Sequence of chain 1.C:
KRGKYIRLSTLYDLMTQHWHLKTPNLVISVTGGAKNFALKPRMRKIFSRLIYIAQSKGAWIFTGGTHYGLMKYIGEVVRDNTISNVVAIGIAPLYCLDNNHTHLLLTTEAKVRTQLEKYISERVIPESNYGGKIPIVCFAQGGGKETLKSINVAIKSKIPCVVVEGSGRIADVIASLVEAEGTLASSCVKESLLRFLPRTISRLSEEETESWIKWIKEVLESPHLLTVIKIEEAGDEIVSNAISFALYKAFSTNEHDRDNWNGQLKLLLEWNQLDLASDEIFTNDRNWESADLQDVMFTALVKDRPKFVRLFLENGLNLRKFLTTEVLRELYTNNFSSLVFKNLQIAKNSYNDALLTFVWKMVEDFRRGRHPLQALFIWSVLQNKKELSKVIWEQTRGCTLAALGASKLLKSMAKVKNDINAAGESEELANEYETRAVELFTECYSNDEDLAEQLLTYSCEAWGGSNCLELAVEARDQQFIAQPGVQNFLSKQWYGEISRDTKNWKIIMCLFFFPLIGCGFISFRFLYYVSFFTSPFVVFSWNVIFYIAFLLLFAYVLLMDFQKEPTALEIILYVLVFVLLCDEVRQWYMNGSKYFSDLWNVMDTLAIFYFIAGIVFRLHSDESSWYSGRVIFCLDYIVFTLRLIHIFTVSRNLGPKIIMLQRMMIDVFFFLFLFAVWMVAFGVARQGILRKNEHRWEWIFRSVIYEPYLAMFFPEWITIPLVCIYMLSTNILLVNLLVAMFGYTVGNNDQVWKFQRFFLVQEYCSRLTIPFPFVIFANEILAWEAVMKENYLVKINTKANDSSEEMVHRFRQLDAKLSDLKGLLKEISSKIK

Binding-site contacts:
Ligand atom C28 contacts residue PHE733 of chain 1.C at 3.6 Å (hydrophobic).
Ligand atom C23 contacts residue ASP797 of chain 1.C at 3.9 Å.
Ligand atom C20 contacts residue ASP797 of chain 1.C at 3.8 Å.
Ligand atom N13 contacts residue ARG836 of chain 1.C at 3.9 Å.
Ligand atom S09 contacts residue ASN794 of chain 1.C at 3.9 Å.
Ligand atom C04 contacts residue ARG1002 of chain 1.C at 4.0 Å.
Ligand atom C10 contacts residue ILE840 of chain 1.C at 3.8 Å (hydrophobic).
Ligand atom C23 contacts residue GLU777 of chain 1.C at 3.4 Å.
Ligand atom C21 contacts residue ASP797 of chain 1.C at 3.9 Å.
Ligand atom C27 contacts residue PHE733 of chain 1.C at 3.6 Å (hydrophobic).
Ligand atom C26 contacts residue ILE840 of chain 1.C at 4.0 Å (hydrophobic).
Ligand atom C17 contacts residue TYR740 of chain 1.C at 4.1 Å (hydrophobic).
Ligand atom C19 contacts residue LEU773 of chain 1.C at 4.0 Å (hydrophobic).
Ligand atom C26 contacts residue VAL737 of chain 1.C at 3.7 Å (hydrophobic).
Ligand atom C15 contacts residue ILE840 of chain 1.C at 3.6 Å (hydrophobic).
Ligand atom S09 contacts residue ARG836 of chain 1.C at 3.9 Å.
Ligand atom C21 contacts residue PHE833 of chain 1.C at 3.6 Å (hydrophobic).
Ligand atom C25 contacts residue ILE840 of chain 1.C at 3.6 Å (hydrophobic).
Ligand atom C27 contacts residue VAL737 of chain 1.C at 3.9 Å (hydrophobic).
Ligand atom C19 contacts residue TYR740 of chain 1.C at 3.5 Å (hydrophobic).
Ligand atom C06 contacts residue ARG1002 of chain 1.C at 3.5 Å.
Ligand atom C22 contacts residue ASP797 of chain 1.C at 3.6 Å.
Ligand atom C12 contacts residue ILE840 of chain 1.C at 3.7 Å (hydrophobic).
Ligand atom O16 contacts residue ILE840 of chain 1.C at 3.9 Å.
Ligand atom C05 contacts residue ARG1002 of chain 1.C at 4.1 Å.
Ligand atom C26 contacts residue ASN736 of chain 1.C at 3.6 Å.
Ligand atom C19 contacts residue ARG836 of chain 1.C at 4.1 Å.
Ligand atom O01 contacts residue ARG1002 of chain 1.C at 3.9 Å.
Ligand atom C14 contacts residue ILE840 of chain 1.C at 4.2 Å (hydrophobic).
Ligand atom C21 contacts residue TYR740 of chain 1.C at 3.6 Å (hydrophobic).
Ligand atom C10 contacts residue ARG836 of chain 1.C at 3.5 Å.
Ligand atom C05 contacts residue ARG836 of chain 1.C at 4.1 Å.
Ligand atom C04 contacts residue ARG836 of chain 1.C at 3.4 Å.
Ligand atom C23 contacts residue LEU773 of chain 1.C at 4.1 Å (hydrophobic).
Ligand atom N03 contacts residue ARG836 of chain 1.C at 3.8 Å.
Ligand atom C24 contacts residue GLU777 of chain 1.C at 4.1 Å.
Ligand atom C27 contacts residue ASN736 of chain 1.C at 3.7 Å.
Ligand atom C11 contacts residue PHE733 of chain 1.C at 3.9 Å (hydrophobic).
Ligand atom C21 contacts residue ARG836 of chain 1.C at 4.0 Å.
Ligand atom C11 contacts residue ILE840 of chain 1.C at 4.1 Å (hydrophobic).

This small molecule binds to this protein.
Small molecule (SMILES): Cc1cccc(COc2ccccc2C(=O)N(CCCN)Cc2cccs2)c1